Sequence of chain 4.A:
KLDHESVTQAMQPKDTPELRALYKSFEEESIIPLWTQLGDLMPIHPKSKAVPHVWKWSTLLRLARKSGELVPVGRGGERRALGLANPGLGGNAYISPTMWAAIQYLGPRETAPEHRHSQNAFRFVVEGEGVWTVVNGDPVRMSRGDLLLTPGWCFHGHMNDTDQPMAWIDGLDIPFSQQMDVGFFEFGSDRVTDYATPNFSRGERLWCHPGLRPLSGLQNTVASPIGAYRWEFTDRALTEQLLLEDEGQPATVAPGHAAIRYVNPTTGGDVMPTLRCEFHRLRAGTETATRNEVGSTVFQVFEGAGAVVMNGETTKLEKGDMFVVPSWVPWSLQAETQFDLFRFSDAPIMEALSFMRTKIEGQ

Binding-site contacts:
Ligand atom CAK contacts residue ARG83 of chain 4.A at 3.7 Å.
Ligand atom OAB contacts residue ARG127 of chain 4.A at 3.6 Å.
Ligand atom CAI contacts residue ALA85 of chain 4.A at 4.0 Å (hydrophobic).
Ligand atom CAH contacts residue FE21 of chain 4.B at 3.0 Å.
Ligand atom OAB contacts residue GLN108 of chain 4.A at 3.1 Å (h-bond).
Ligand atom CAF contacts residue ILE178 of chain 4.A at 4.0 Å (hydrophobic).
Ligand atom OAB contacts residue ARG83 of chain 4.A at 3.0 Å (salt-bridge).
Ligand atom CAF contacts residue LEU176 of chain 4.A at 3.8 Å (hydrophobic).
Ligand atom OAA contacts residue FE21 of chain 4.B at 2.0 Å.
Ligand atom CAG contacts residue ARG127 of chain 4.A at 3.7 Å.
Ligand atom CAF contacts residue MET46 of chain 3.A at 4.0 Å (hydrophobic).
Ligand atom CAE contacts residue LEU176 of chain 4.A at 3.5 Å (hydrophobic).
Ligand atom CAI contacts residue ASP174 of chain 4.A at 3.3 Å.
Ligand atom OAD contacts residue HIS119 of chain 4.A at 3.1 Å (h-bond).
Ligand atom CAK contacts residue ARG127 of chain 4.A at 3.8 Å.
Ligand atom CAI contacts residue LEU176 of chain 4.A at 3.6 Å (hydrophobic).
Ligand atom OAD contacts residue HIS121 of chain 4.A at 3.0 Å (h-bond).
Ligand atom CAJ contacts residue FE21 of chain 4.B at 3.0 Å.
Ligand atom OAA contacts residue HIS160 of chain 4.A at 2.9 Å (h-bond).
Ligand atom OAA contacts residue ARG83 of chain 4.A at 3.0 Å (salt-bridge).
Ligand atom OAA contacts residue ARG127 of chain 4.A at 3.3 Å (salt-bridge).
Ligand atom CAE contacts residue LEU38 of chain 3.A at 3.7 Å (hydrophobic).
Ligand atom CAH contacts residue ARG83 of chain 4.A at 3.1 Å.
Ligand atom OAC contacts residue LEU176 of chain 4.A at 4.0 Å.
Ligand atom OAC contacts residue ASP174 of chain 4.A at 2.6 Å (salt-bridge).
Ligand atom CAH contacts residue ARG127 of chain 4.A at 3.4 Å.
Ligand atom CAG contacts residue ASP174 of chain 4.A at 3.1 Å.
Ligand atom CAI contacts residue TRP104 of chain 4.A at 3.6 Å (hydrophobic).
Ligand atom OAC contacts residue ALA85 of chain 4.A at 3.3 Å.
Ligand atom CAG contacts residue GLN108 of chain 4.A at 3.7 Å.
Ligand atom OAA contacts residue HIS119 of chain 4.A at 3.2 Å (h-bond).
Ligand atom CAK contacts residue FE21 of chain 4.B at 3.4 Å.
Ligand atom OAC contacts residue ALA106 of chain 4.A at 3.6 Å.
Ligand atom OAD contacts residue HIS160 of chain 4.A at 4.0 Å.
Ligand atom OAC contacts residue TRP104 of chain 4.A at 2.9 Å (h-bond).
Ligand atom OAB contacts residue HIS162 of chain 4.A at 3.1 Å.
Ligand atom OAD contacts residue FE21 of chain 4.B at 1.9 Å.
Ligand atom CAF contacts residue LEU38 of chain 3.A at 3.8 Å (hydrophobic).
Ligand atom CAE contacts residue ILE178 of chain 4.A at 4.0 Å (hydrophobic).
Ligand atom CAE contacts residue TRP104 of chain 4.A at 3.6 Å (hydrophobic).

Sequence of chain 3.A:
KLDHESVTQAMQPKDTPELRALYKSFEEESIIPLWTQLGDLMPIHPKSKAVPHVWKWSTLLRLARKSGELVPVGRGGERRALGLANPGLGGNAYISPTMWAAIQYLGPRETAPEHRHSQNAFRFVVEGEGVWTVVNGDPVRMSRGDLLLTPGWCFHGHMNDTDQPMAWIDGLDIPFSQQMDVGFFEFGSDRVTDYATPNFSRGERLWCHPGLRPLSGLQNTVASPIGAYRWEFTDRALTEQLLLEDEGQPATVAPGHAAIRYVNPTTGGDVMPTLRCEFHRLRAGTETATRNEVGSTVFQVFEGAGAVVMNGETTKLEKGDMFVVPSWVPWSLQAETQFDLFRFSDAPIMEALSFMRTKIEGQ

The protein below binds the small molecule below.
Small molecule (SMILES): O=C(O)c1cc(O)ccc1O